Binding-site contacts:
Ligand atom C1 contacts residue ASN400 of chain 1.A at 1.4 Å.
Ligand atom C3 contacts residue ASN400 of chain 1.A at 3.8 Å.
Ligand atom C7 contacts residue ASN400 of chain 1.A at 3.1 Å.
Ligand atom O5 contacts residue ASN400 of chain 1.A at 2.4 Å (h-bond).
Ligand atom C5 contacts residue ASN400 of chain 1.A at 3.7 Å.
Ligand atom C4 contacts residue ASN400 of chain 1.A at 4.2 Å.
Ligand atom N2 contacts residue ASN400 of chain 1.A at 2.9 Å (h-bond).
Ligand atom C2 contacts residue ASN400 of chain 1.A at 2.4 Å.
Ligand atom C6 contacts residue GLU404 of chain 1.A at 4.0 Å.
Ligand atom O5 contacts residue SER402 of chain 1.A at 4.2 Å.
Ligand atom O6 contacts residue GLU404 of chain 1.A at 4.0 Å.
Ligand atom C5 contacts residue SER402 of chain 1.A at 4.3 Å.
Ligand atom C8 contacts residue ASN400 of chain 1.A at 4.3 Å.
Ligand atom C6 contacts residue SER402 of chain 1.A at 3.7 Å.
Ligand atom O7 contacts residue ASN400 of chain 1.A at 3.1 Å (h-bond).

This small molecule binds to this protein.
Small molecule (SMILES): CC(=O)N[C@@H]1[C@@H](O)[C@H](O)[C@@H](CO)O[C@H]1O

Sequence of chain 1.A:
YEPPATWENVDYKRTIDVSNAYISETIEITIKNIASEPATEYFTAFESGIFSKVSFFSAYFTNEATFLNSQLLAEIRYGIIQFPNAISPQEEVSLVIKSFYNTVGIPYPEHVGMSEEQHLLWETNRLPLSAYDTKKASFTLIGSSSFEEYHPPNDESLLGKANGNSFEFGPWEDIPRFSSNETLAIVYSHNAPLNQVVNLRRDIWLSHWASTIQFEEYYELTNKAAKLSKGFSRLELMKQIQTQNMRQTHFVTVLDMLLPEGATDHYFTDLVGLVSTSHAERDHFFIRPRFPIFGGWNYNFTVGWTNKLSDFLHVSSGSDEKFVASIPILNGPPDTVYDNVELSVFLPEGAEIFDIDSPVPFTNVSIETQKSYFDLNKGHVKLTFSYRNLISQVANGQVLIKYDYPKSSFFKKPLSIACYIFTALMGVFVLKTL